Sequence of chain 1.C:
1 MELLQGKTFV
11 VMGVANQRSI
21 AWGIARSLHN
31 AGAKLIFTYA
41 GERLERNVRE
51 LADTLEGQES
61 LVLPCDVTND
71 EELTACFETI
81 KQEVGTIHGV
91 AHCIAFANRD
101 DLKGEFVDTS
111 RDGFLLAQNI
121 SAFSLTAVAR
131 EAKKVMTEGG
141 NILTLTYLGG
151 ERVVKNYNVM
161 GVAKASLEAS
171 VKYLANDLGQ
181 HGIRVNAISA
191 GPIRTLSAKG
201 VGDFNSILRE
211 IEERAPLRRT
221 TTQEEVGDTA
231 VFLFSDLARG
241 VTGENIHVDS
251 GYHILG

Binding-site contacts:
Ligand atom C9 contacts residue ALA95 of chain 1.C at 4.0 Å (hydrophobic).
Ligand atom C6 contacts residue TYR157 of chain 1.C at 3.3 Å (hydrophobic).
Ligand atom C1 contacts residue NAD1 of chain 1.I at 3.6 Å.
Ligand atom O17 contacts residue NAD1 of chain 1.I at 2.6 Å (h-bond).
Ligand atom O17 contacts residue LYS164 of chain 1.C at 4.0 Å.
Ligand atom CL15 contacts residue PHE96 of chain 1.C at 3.9 Å.
Ligand atom C12 contacts residue MET160 of chain 1.C at 4.0 Å (hydrophobic).
Ligand atom C10 contacts residue PHE96 of chain 1.C at 3.9 Å (hydrophobic).
Ligand atom O7 contacts residue SER197 of chain 1.C at 3.8 Å.
Ligand atom C3 contacts residue NAD1 of chain 1.I at 3.2 Å.
Ligand atom C8 contacts residue SER197 of chain 1.C at 3.6 Å.
Ligand atom C10 contacts residue ALA95 of chain 1.C at 3.6 Å (hydrophobic).
Ligand atom C13 contacts residue SER197 of chain 1.C at 3.9 Å.
Ligand atom O7 contacts residue NAD1 of chain 1.I at 3.2 Å (h-bond).
Ligand atom C12 contacts residue SER197 of chain 1.C at 4.1 Å.
Ligand atom C4 contacts residue NAD1 of chain 1.I at 3.5 Å.
Ligand atom C4 contacts residue ALA198 of chain 1.C at 3.7 Å (hydrophobic).
Ligand atom C3 contacts residue ALA198 of chain 1.C at 3.9 Å (hydrophobic).
Ligand atom C3 contacts residue PHE204 of chain 1.C at 4.0 Å (hydrophobic).
Ligand atom C1 contacts residue TYR147 of chain 1.C at 3.7 Å (hydrophobic).
Ligand atom CL14 contacts residue PRO192 of chain 1.C at 4.0 Å.
Ligand atom CL15 contacts residue ALA97 of chain 1.C at 3.0 Å.
Ligand atom CL14 contacts residue PHE204 of chain 1.C at 4.0 Å.
Ligand atom CL16 contacts residue ALA95 of chain 1.C at 3.4 Å.
Ligand atom C10 contacts residue SER197 of chain 1.C at 3.9 Å.
Ligand atom C9 contacts residue SER197 of chain 1.C at 3.3 Å.
Ligand atom C12 contacts residue LEU102 of chain 1.C at 3.7 Å (hydrophobic).
Ligand atom CL16 contacts residue NAD1 of chain 1.I at 3.5 Å.
Ligand atom C6 contacts residue NAD1 of chain 1.I at 3.5 Å.
Ligand atom CL16 contacts residue SER197 of chain 1.C at 3.3 Å.
Ligand atom C5 contacts residue NAD1 of chain 1.I at 3.6 Å.
Ligand atom C2 contacts residue NAD1 of chain 1.I at 3.4 Å.
Ligand atom CL14 contacts residue TYR147 of chain 1.C at 3.3 Å.
Ligand atom CL14 contacts residue NAD1 of chain 1.I at 3.7 Å.
Ligand atom C9 contacts residue NAD1 of chain 1.I at 4.1 Å.
Ligand atom C1 contacts residue TYR157 of chain 1.C at 3.5 Å (hydrophobic).
Ligand atom O17 contacts residue TYR157 of chain 1.C at 2.5 Å (h-bond).
Ligand atom C8 contacts residue NAD1 of chain 1.I at 3.9 Å.
Ligand atom C3 contacts residue VAL201 of chain 1.C at 4.1 Å (hydrophobic).
Ligand atom CL15 contacts residue LEU102 of chain 1.C at 3.8 Å.

This protein binds this small molecule.
Small molecule (SMILES): Oc1cc(Cl)ccc1Oc1ccc(Cl)cc1Cl